Sequence of chain 1.D:
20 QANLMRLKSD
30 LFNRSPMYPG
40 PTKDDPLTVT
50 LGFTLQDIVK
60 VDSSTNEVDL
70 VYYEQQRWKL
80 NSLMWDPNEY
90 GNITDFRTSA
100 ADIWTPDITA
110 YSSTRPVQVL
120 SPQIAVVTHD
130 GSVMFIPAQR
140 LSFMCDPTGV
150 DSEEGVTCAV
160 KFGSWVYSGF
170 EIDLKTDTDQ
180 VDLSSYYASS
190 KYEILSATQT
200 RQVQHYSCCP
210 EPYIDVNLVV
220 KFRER

Binding-site contacts:
Ligand atom C2 contacts residue TRP164 of chain 1.E at 4.2 Å (hydrophobic).
Ligand atom C7 contacts residue TRP164 of chain 1.E at 3.5 Å (hydrophobic).
Ligand atom C6 contacts residue CYS207 of chain 1.E at 4.1 Å (hydrophobic).
Ligand atom C11 contacts residue TYR212 of chain 1.E at 4.0 Å (hydrophobic).
Ligand atom O12 contacts residue ILE135 of chain 1.D at 3.6 Å.
Ligand atom C9 contacts residue TYR212 of chain 1.E at 3.7 Å (hydrophobic).
Ligand atom O12 contacts residue VAL165 of chain 1.E at 3.6 Å.
Ligand atom C8 contacts residue CYS207 of chain 1.E at 3.7 Å (hydrophobic).
Ligand atom C9 contacts residue CYS208 of chain 1.E at 4.1 Å (hydrophobic).
Ligand atom C6 contacts residue ILE135 of chain 1.D at 3.9 Å (hydrophobic).
Ligand atom C3 contacts residue CYS207 of chain 1.E at 4.2 Å (hydrophobic).
Ligand atom C6 contacts residue TRP164 of chain 1.E at 3.2 Å (hydrophobic).
Ligand atom C7 contacts residue TYR205 of chain 1.E at 3.9 Å (hydrophobic).
Ligand atom C8 contacts residue TYR205 of chain 1.E at 4.1 Å (hydrophobic).
Ligand atom C3 contacts residue ILE135 of chain 1.D at 3.9 Å (hydrophobic).
Ligand atom C11 contacts residue VAL125 of chain 1.D at 4.2 Å (hydrophobic).
Ligand atom C10 contacts residue ILE135 of chain 1.D at 3.6 Å (hydrophobic).
Ligand atom C3 contacts residue TYR72 of chain 1.D at 3.8 Å (hydrophobic).
Ligand atom C11 contacts residue ILE135 of chain 1.D at 4.1 Å (hydrophobic).
Ligand atom C4 contacts residue ILE135 of chain 1.D at 3.9 Å (hydrophobic).
Ligand atom N5 contacts residue TYR110 of chain 1.E at 4.3 Å.
Ligand atom C9 contacts residue TRP164 of chain 1.E at 3.3 Å (hydrophobic).
Ligand atom C7 contacts residue TYR212 of chain 1.E at 4.1 Å (hydrophobic).
Ligand atom C9 contacts residue CYS207 of chain 1.E at 3.6 Å (hydrophobic).
Ligand atom N5 contacts residue TRP164 of chain 1.E at 3.1 Å (h-bond).
Ligand atom C8 contacts residue TRP164 of chain 1.E at 4.0 Å (hydrophobic).
Ligand atom C11 contacts residue CYS208 of chain 1.E at 4.5 Å (hydrophobic).
Ligand atom C11 contacts residue TRP164 of chain 1.E at 4.2 Å (hydrophobic).
Ligand atom C2 contacts residue TYR205 of chain 1.E at 4.1 Å (hydrophobic).
Ligand atom O12 contacts residue TRP164 of chain 1.E at 3.6 Å.
Ligand atom C7 contacts residue TYR110 of chain 1.E at 3.3 Å (hydrophobic).
Ligand atom C2 contacts residue TYR72 of chain 1.D at 3.7 Å (hydrophobic).
Ligand atom C10 contacts residue VAL165 of chain 1.E at 4.1 Å (hydrophobic).
Ligand atom C11 contacts residue MET133 of chain 1.D at 4.0 Å (hydrophobic).
Ligand atom C11 contacts residue VAL165 of chain 1.E at 4.0 Å (hydrophobic).
Ligand atom C1 contacts residue TRP164 of chain 1.E at 3.8 Å (hydrophobic).
Ligand atom C1 contacts residue TYR110 of chain 1.E at 3.8 Å (hydrophobic).
Ligand atom C10 contacts residue TRP164 of chain 1.E at 3.4 Å (hydrophobic).
Ligand atom C4 contacts residue TRP164 of chain 1.E at 3.7 Å (hydrophobic).
Ligand atom C8 contacts residue TYR212 of chain 1.E at 3.7 Å (hydrophobic).

A small-molecule ligand and the protein it binds are described below.
Small molecule (SMILES): CC(=O)C1=CCC[C@@H]2CC[C@H]1N2

Sequence of chain 1.E:
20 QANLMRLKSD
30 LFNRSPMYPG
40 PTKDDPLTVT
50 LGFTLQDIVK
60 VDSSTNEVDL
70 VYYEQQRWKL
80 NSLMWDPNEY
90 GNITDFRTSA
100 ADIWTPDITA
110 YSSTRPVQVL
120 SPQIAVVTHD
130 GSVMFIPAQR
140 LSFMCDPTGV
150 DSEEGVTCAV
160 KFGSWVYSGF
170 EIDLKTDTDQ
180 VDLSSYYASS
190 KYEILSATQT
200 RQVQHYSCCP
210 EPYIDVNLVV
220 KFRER